Binding-site contacts:
Ligand atom C10 contacts residue PRO110 of chain 1.B at 3.7 Å (hydrophobic).
Ligand atom C1 contacts residue ILE21 of chain 1.B at 3.8 Å (hydrophobic).
Ligand atom C2 contacts residue PHE26 of chain 1.B at 4.1 Å (hydrophobic).
Ligand atom F contacts residue VAL107 of chain 1.B at 4.0 Å.
Ligand atom C2 contacts residue SER108 of chain 1.B at 4.0 Å.
Ligand atom C3 contacts residue VAL107 of chain 1.B at 3.8 Å (hydrophobic).
Ligand atom F contacts residue TYR109 of chain 1.B at 3.9 Å.
Ligand atom C1 contacts residue PHE26 of chain 1.B at 3.7 Å (hydrophobic).
Ligand atom C9 contacts residue PRO110 of chain 1.B at 3.7 Å (hydrophobic).
Ligand atom C2 contacts residue VAL107 of chain 1.B at 4.1 Å (hydrophobic).
Ligand atom C1 contacts residue SER25 of chain 1.B at 4.2 Å.
Ligand atom C3 contacts residue SER108 of chain 1.B at 3.2 Å.
Ligand atom C10 contacts residue TYR24 of chain 1.B at 4.2 Å (hydrophobic).
Ligand atom C4 contacts residue SER108 of chain 1.B at 3.9 Å.
Ligand atom C2 contacts residue ILE21 of chain 1.B at 4.1 Å (hydrophobic).
Ligand atom F contacts residue PHE26 of chain 1.B at 4.3 Å.
Ligand atom F contacts residue ILE21 of chain 1.B at 3.4 Å.
Ligand atom C contacts residue SER25 of chain 1.B at 4.0 Å.
Ligand atom C2 contacts residue PRO110 of chain 1.B at 4.1 Å (hydrophobic).
Ligand atom C1 contacts residue TYR24 of chain 1.B at 3.6 Å (hydrophobic).
Ligand atom C contacts residue TYR24 of chain 1.B at 3.8 Å (hydrophobic).
Ligand atom F contacts residue ILE37 of chain 1.B at 3.8 Å.
Ligand atom C contacts residue PHE26 of chain 1.B at 4.0 Å (hydrophobic).
Ligand atom C9 contacts residue TYR24 of chain 1.B at 3.7 Å (hydrophobic).
Ligand atom C3 contacts residue PRO110 of chain 1.B at 4.1 Å (hydrophobic).
Ligand atom F contacts residue PRO110 of chain 1.B at 4.1 Å.
Ligand atom F contacts residue SER108 of chain 1.B at 4.0 Å.

This small molecule binds to this protein.
Small molecule (SMILES): OCCN1CCN(Cc2ccc(F)cc2)CC1

Sequence of chain 1.B:
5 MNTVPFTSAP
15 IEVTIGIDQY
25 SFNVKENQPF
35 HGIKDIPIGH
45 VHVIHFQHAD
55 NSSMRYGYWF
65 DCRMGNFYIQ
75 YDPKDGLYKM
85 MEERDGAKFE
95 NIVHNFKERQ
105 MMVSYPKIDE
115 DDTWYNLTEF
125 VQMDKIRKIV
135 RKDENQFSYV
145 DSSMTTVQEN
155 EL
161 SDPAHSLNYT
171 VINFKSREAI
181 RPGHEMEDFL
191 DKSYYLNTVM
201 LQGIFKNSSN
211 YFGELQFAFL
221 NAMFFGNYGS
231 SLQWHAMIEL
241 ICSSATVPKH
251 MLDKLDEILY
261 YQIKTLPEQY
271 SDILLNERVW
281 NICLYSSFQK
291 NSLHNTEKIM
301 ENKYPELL